Sequence of chain 17.A:
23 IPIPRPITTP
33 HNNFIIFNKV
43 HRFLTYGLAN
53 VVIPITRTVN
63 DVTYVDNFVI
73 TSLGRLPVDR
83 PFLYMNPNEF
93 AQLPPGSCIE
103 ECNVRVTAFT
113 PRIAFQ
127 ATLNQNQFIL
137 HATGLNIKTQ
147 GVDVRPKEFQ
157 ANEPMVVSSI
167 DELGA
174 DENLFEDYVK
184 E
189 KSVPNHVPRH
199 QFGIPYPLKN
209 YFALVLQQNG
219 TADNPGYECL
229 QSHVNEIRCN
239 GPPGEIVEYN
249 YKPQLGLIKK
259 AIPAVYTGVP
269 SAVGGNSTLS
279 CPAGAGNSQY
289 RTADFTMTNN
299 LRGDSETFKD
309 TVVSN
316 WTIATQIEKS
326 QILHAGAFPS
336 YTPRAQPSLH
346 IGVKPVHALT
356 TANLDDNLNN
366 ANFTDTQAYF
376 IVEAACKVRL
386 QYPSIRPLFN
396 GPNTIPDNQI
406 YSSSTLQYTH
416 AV

Binding-site contacts:
Ligand atom N1 contacts residue PHE333 of chain 17.A at 3.8 Å.
Ligand atom O4 contacts residue ALA259 of chain 17.A at 3.2 Å.
Ligand atom C5' contacts residue PHE333 of chain 17.A at 3.2 Å (hydrophobic).
Ligand atom C2' contacts residue PHE333 of chain 17.A at 2.9 Å (hydrophobic).
Ligand atom O5' contacts residue PHE333 of chain 17.A at 3.8 Å.
Ligand atom OP1 contacts residue GLN252 of chain 17.A at 3.7 Å.
Ligand atom O4' contacts residue GLN252 of chain 17.A at 3.9 Å.
Ligand atom O2 contacts residue PRO334 of chain 17.A at 3.8 Å.
Ligand atom O4' contacts residue PRO334 of chain 17.A at 4.0 Å.
Ligand atom O4 contacts residue PRO334 of chain 17.A at 3.7 Å.
Ligand atom C3' contacts residue PHE333 of chain 17.A at 3.8 Å (hydrophobic).
Ligand atom C4' contacts residue LEU328 of chain 17.A at 4.1 Å (hydrophobic).
Ligand atom C6 contacts residue PHE333 of chain 17.A at 3.7 Å (hydrophobic).
Ligand atom C2 contacts residue PRO334 of chain 17.A at 3.7 Å (hydrophobic).
Ligand atom N3 contacts residue PRO334 of chain 17.A at 3.5 Å.
Ligand atom C4' contacts residue GLN252 of chain 17.A at 3.5 Å.
Ligand atom N3 contacts residue LEU328 of chain 17.A at 3.9 Å.
Ligand atom OP2 contacts residue ARG391 of chain 17.A at 3.9 Å.
Ligand atom C4 contacts residue GLY98 of chain 17.A at 3.2 Å.
Ligand atom C1' contacts residue LEU328 of chain 17.A at 3.9 Å (hydrophobic).
Ligand atom O5' contacts residue GLN252 of chain 17.A at 3.1 Å (h-bond).
Ligand atom C5' contacts residue GLN252 of chain 17.A at 3.4 Å.
Ligand atom O4' contacts residue LEU328 of chain 17.A at 3.0 Å.
Ligand atom O2 contacts residue LEU328 of chain 17.A at 2.2 Å.
Ligand atom OP1 contacts residue ARG391 of chain 17.A at 3.8 Å.
Ligand atom O4 contacts residue GLY98 of chain 17.A at 2.8 Å (h-bond).
Ligand atom C4 contacts residue PRO334 of chain 17.A at 3.6 Å (hydrophobic).
Ligand atom C6 contacts residue GLY98 of chain 17.A at 4.1 Å.
Ligand atom C5 contacts residue GLY98 of chain 17.A at 2.9 Å.
Ligand atom OP2 contacts residue PHE333 of chain 17.A at 3.3 Å.
Ligand atom C2 contacts residue LEU328 of chain 17.A at 3.0 Å (hydrophobic).
Ligand atom OP2 contacts residue GLU102 of chain 17.A at 3.5 Å (salt-bridge).
Ligand atom C2' contacts residue LEU328 of chain 17.A at 3.7 Å (hydrophobic).
Ligand atom C7 contacts residue TYR336 of chain 17.A at 3.6 Å (hydrophobic).
Ligand atom C1' contacts residue PHE333 of chain 17.A at 3.1 Å (hydrophobic).
Ligand atom O3' contacts residue PHE333 of chain 17.A at 3.5 Å.
Ligand atom N1 contacts residue LEU328 of chain 17.A at 3.8 Å.
Ligand atom P contacts residue PHE333 of chain 17.A at 3.8 Å.
Ligand atom O5' contacts residue LEU328 of chain 17.A at 3.6 Å.
Ligand atom OP2 contacts residue GLN252 of chain 17.A at 4.1 Å.

This protein binds this small molecule.
Small molecule (SMILES): Cc1cn([C@H]2C[C@H](O[P](=O)(O)OC[C@H]3O[C@@H](n4cc(C)c(=O)[nH]c4=O)C[C@@H]3O)[C@@H](CO[P](=O)(O)O[C@H]3C[C@H](n4ccc(=O)[nH]c4=O)O[C@@H]3COP(=O)=O)O2)c(=O)[nH]c1=O